Sequence of chain 1.B:
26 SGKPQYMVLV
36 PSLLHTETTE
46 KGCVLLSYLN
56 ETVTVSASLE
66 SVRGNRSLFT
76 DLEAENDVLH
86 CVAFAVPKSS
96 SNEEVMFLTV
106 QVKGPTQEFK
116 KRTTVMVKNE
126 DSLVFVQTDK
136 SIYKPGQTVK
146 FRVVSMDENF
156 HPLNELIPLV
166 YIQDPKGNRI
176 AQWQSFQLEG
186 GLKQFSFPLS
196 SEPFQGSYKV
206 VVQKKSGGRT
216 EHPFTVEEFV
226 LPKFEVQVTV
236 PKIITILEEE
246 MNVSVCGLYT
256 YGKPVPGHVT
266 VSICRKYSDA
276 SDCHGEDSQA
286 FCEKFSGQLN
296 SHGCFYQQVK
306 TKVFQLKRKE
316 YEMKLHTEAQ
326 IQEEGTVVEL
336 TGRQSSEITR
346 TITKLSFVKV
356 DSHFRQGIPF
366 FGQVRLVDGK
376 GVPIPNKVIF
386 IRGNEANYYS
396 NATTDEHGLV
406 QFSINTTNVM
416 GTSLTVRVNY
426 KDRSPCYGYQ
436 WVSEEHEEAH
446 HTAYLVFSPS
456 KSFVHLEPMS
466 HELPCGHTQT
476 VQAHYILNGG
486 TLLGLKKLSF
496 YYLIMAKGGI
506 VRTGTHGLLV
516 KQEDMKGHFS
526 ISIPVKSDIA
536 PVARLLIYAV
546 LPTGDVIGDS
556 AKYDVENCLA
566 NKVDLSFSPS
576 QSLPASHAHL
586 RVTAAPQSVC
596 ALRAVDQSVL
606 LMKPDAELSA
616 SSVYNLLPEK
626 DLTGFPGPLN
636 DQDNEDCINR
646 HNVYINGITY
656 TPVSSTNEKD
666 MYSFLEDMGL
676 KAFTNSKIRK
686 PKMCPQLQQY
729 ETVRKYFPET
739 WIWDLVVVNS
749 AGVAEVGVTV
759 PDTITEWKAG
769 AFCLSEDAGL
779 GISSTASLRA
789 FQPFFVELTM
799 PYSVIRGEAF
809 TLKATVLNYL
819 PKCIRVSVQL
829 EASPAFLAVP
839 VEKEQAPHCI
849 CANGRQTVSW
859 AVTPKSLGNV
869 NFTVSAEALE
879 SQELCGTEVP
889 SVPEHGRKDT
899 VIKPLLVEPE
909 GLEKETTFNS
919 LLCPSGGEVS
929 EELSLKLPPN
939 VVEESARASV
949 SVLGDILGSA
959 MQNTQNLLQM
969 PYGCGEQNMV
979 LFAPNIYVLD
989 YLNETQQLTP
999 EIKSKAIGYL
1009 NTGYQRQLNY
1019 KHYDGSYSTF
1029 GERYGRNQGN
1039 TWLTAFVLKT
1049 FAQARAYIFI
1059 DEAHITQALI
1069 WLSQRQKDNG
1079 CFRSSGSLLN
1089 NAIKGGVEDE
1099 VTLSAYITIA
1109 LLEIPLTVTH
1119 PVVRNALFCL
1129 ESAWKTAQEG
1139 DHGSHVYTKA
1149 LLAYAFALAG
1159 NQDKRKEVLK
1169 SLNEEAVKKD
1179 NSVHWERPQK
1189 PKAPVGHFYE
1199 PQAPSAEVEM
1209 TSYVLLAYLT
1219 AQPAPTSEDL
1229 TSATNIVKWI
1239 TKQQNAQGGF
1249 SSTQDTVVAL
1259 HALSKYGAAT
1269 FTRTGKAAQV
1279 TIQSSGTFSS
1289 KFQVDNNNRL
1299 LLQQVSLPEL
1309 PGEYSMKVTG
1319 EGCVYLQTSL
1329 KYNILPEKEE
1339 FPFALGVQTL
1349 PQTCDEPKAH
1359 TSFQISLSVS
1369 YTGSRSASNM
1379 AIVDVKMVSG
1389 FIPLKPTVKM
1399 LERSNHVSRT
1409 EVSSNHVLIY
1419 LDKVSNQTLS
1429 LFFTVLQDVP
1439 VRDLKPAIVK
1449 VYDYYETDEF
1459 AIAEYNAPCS

Binding-site contacts:
Ligand atom O6 contacts residue PRO29 of chain 1.B at 3.8 Å.
Ligand atom O4 contacts residue THR111 of chain 1.B at 4.5 Å.
Ligand atom C6 contacts residue PRO29 of chain 1.B at 4.1 Å (hydrophobic).
Ligand atom O5 contacts residue ASN55 of chain 1.B at 2.3 Å (h-bond).
Ligand atom C5 contacts residue ASN55 of chain 1.B at 3.6 Å.
Ligand atom C7 contacts residue ASN55 of chain 1.B at 3.7 Å.
Ligand atom O7 contacts residue ASN55 of chain 1.B at 3.9 Å.
Ligand atom C2 contacts residue ASN55 of chain 1.B at 2.8 Å.
Ligand atom C4 contacts residue ASN55 of chain 1.B at 4.4 Å.
Ligand atom C6 contacts residue GLN112 of chain 1.B at 3.8 Å.
Ligand atom O4 contacts residue GLN112 of chain 1.B at 2.7 Å (h-bond).
Ligand atom C7 contacts residue GLU56 of chain 1.B at 3.9 Å.
Ligand atom C8 contacts residue GLU56 of chain 1.B at 4.2 Å.
Ligand atom C5 contacts residue GLN112 of chain 1.B at 4.0 Å.
Ligand atom C1 contacts residue ASN55 of chain 1.B at 1.5 Å.
Ligand atom C3 contacts residue ASN55 of chain 1.B at 4.0 Å.
Ligand atom N2 contacts residue ASN55 of chain 1.B at 3.3 Å (h-bond).
Ligand atom C8 contacts residue ASN55 of chain 1.B at 4.0 Å.
Ligand atom C1 contacts residue PRO29 of chain 1.B at 4.2 Å (hydrophobic).
Ligand atom O5 contacts residue PRO29 of chain 1.B at 3.4 Å.
Ligand atom C5 contacts residue PRO29 of chain 1.B at 4.4 Å (hydrophobic).
Ligand atom O7 contacts residue GLU56 of chain 1.B at 3.1 Å (salt-bridge).
Ligand atom C4 contacts residue GLN112 of chain 1.B at 3.9 Å.

A protein and the small-molecule ligand that binds it are described below.
Small molecule (SMILES): CC(=O)N[C@@H]1[C@@H](O)[C@H](O)[C@@H](CO)O[C@H]1O